Binding-site contacts:
Ligand atom O1 contacts residue TRP87 of chain 2.A at 3.6 Å (h-bond).
Ligand atom C2 contacts residue TRP87 of chain 2.A at 3.5 Å (hydrophobic).
Ligand atom C4 contacts residue TRP87 of chain 2.A at 4.1 Å (hydrophobic).
Ligand atom O3 contacts residue ARG155 of chain 2.A at 3.8 Å.
Ligand atom C17 contacts residue NDP1 of chain 2.B at 3.4 Å.
Ligand atom O3 contacts residue TRP87 of chain 2.A at 4.0 Å.
Ligand atom C20 contacts residue TYR56 of chain 2.A at 3.7 Å (hydrophobic).
Ligand atom O5 contacts residue NDP1 of chain 2.B at 3.2 Å.
Ligand atom O1 contacts residue ARG95 of chain 2.A at 4.4 Å.
Ligand atom C5 contacts residue TRP87 of chain 2.A at 4.4 Å (hydrophobic).
Ligand atom C20 contacts residue NDP1 of chain 2.B at 3.3 Å.
Ligand atom O4 contacts residue ASN124 of chain 2.A at 3.4 Å (h-bond).
Ligand atom C16 contacts residue ARG155 of chain 2.A at 3.9 Å.
Ligand atom O5 contacts residue TRP23 of chain 2.A at 3.2 Å.
Ligand atom O3 contacts residue NDP1 of chain 2.B at 2.9 Å (h-bond).
Ligand atom C1 contacts residue VAL55 of chain 2.A at 4.2 Å (hydrophobic).
Ligand atom O3 contacts residue ASN124 of chain 2.A at 3.0 Å (h-bond).
Ligand atom C11 contacts residue TRP87 of chain 2.A at 4.0 Å (hydrophobic).
Ligand atom C3 contacts residue TRP87 of chain 2.A at 3.5 Å (hydrophobic).
Ligand atom C14 contacts residue ARG155 of chain 2.A at 3.9 Å.
Ligand atom C21 contacts residue TRP23 of chain 2.A at 3.3 Å (hydrophobic).
Ligand atom O4 contacts residue TYR56 of chain 2.A at 3.1 Å (h-bond).
Ligand atom C8 contacts residue TRP87 of chain 2.A at 4.3 Å (hydrophobic).
Ligand atom O2 contacts residue VAL55 of chain 2.A at 3.5 Å.
Ligand atom O4 contacts residue NDP1 of chain 2.B at 3.1 Å (h-bond).
Ligand atom C12 contacts residue VAL55 of chain 2.A at 3.9 Å (hydrophobic).
Ligand atom C20 contacts residue ASN124 of chain 2.A at 4.2 Å.
Ligand atom O5 contacts residue TYR56 of chain 2.A at 2.3 Å (h-bond).
Ligand atom C14 contacts residue TRP87 of chain 2.A at 4.2 Å (hydrophobic).
Ligand atom C17 contacts residue ASN124 of chain 2.A at 4.2 Å.
Ligand atom C21 contacts residue NDP1 of chain 2.B at 3.2 Å.
Ligand atom C9 contacts residue TRP87 of chain 2.A at 3.9 Å (hydrophobic).
Ligand atom C11 contacts residue VAL55 of chain 2.A at 4.1 Å (hydrophobic).
Ligand atom C12 contacts residue TRP87 of chain 2.A at 3.6 Å (hydrophobic).
Ligand atom C1 contacts residue TRP87 of chain 2.A at 3.9 Å (hydrophobic).
Ligand atom O4 contacts residue LYS84 of chain 2.A at 3.6 Å.
Ligand atom C16 contacts residue NDP1 of chain 2.B at 3.5 Å.
Ligand atom C15 contacts residue ARG155 of chain 2.A at 3.5 Å.
Ligand atom C18 contacts residue TRP23 of chain 2.A at 3.6 Å (hydrophobic).
Ligand atom C21 contacts residue TYR56 of chain 2.A at 3.5 Å (hydrophobic).

Sequence of chain 2.A:
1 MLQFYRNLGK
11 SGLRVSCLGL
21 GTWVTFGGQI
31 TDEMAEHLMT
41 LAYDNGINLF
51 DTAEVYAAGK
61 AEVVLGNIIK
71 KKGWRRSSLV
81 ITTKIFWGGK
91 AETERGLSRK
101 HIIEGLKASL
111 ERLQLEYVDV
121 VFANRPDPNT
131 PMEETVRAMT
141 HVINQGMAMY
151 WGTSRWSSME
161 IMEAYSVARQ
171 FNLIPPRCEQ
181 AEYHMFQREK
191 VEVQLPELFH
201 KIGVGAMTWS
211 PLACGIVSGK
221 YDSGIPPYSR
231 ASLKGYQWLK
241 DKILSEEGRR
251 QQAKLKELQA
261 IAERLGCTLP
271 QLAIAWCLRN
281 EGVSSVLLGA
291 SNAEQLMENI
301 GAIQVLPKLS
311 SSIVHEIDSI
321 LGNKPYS

A small-molecule ligand and the protein it binds are described below.
Small molecule (SMILES): C[C@]12C=CC(=O)C=C1CC[C@@H]1[C@@H]2C(=O)C[C@@]2(C)[C@H]1CC[C@]2(O)C(O)=CO